Sequence of chain 35.C:
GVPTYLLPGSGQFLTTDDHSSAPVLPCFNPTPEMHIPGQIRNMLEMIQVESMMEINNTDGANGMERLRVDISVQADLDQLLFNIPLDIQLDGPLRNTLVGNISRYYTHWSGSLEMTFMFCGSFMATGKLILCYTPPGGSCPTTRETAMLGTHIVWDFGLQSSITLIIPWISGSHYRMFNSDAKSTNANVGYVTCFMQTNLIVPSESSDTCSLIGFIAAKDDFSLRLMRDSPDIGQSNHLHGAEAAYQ

Sequence of chain 35.A:
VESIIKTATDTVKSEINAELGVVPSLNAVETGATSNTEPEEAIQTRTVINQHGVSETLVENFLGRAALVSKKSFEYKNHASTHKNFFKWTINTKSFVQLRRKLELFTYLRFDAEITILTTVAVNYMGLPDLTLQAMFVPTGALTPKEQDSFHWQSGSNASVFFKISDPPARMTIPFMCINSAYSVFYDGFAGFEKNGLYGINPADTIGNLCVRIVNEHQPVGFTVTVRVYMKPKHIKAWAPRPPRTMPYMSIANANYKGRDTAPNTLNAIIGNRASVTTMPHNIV

Binding-site contacts:
Ligand atom C6 contacts residue ASP91 of chain 35.C at 3.8 Å.
Ligand atom C11 contacts residue ILE233 of chain 35.C at 3.8 Å (hydrophobic).
Ligand atom O4 contacts residue ARG95 of chain 35.C at 3.6 Å (salt-bridge).
Ligand atom O4 contacts residue ASN275 of chain 35.A at 3.0 Å (h-bond).
Ligand atom C4 contacts residue ASN275 of chain 35.A at 3.8 Å.
Ligand atom O3 contacts residue ASP91 of chain 35.C at 4.0 Å.
Ligand atom C5 contacts residue ASN275 of chain 35.A at 3.6 Å.
Ligand atom O7 contacts residue PRO274 of chain 35.A at 3.4 Å.
Ligand atom O1B contacts residue ARG104 of chain 35.C at 2.8 Å (salt-bridge).
Ligand atom C4 contacts residue ASP91 of chain 35.C at 3.2 Å.
Ligand atom N5 contacts residue ASP232 of chain 35.C at 4.1 Å.
Ligand atom O10 contacts residue ARG270 of chain 35.A at 3.3 Å.
Ligand atom C11 contacts residue PRO231 of chain 35.C at 3.7 Å (hydrophobic).
Ligand atom O4 contacts residue ASP91 of chain 35.C at 2.7 Å (salt-bridge).
Ligand atom C3 contacts residue ARG104 of chain 35.C at 3.8 Å.
Ligand atom C1 contacts residue ARG104 of chain 35.C at 3.6 Å.
Ligand atom C3 contacts residue ARG95 of chain 35.C at 3.9 Å.
Ligand atom O4 contacts residue ASP232 of chain 35.C at 2.7 Å (salt-bridge).
Ligand atom C10 contacts residue PRO231 of chain 35.C at 3.8 Å (hydrophobic).
Ligand atom O10 contacts residue ASN275 of chain 35.A at 2.9 Å (h-bond).
Ligand atom C10 contacts residue ASN275 of chain 35.A at 3.3 Å.
Ligand atom C5 contacts residue PRO274 of chain 35.A at 4.0 Å (hydrophobic).
Ligand atom C5 contacts residue PRO231 of chain 35.C at 3.7 Å (hydrophobic).
Ligand atom C11 contacts residue GLY234 of chain 35.C at 3.8 Å.
Ligand atom C4 contacts residue ARG104 of chain 35.C at 3.9 Å.
Ligand atom O4 contacts residue PRO231 of chain 35.C at 3.8 Å.
Ligand atom O7 contacts residue ARG270 of chain 35.A at 3.8 Å.
Ligand atom O6 contacts residue ASP91 of chain 35.C at 3.1 Å.
Ligand atom C3 contacts residue ASP232 of chain 35.C at 4.0 Å.
Ligand atom O3 contacts residue GLY282 of chain 35.A at 3.4 Å.
Ligand atom O3 contacts residue PRO274 of chain 35.A at 3.8 Å.
Ligand atom O6 contacts residue PRO274 of chain 35.A at 3.7 Å.
Ligand atom C4 contacts residue ASP232 of chain 35.C at 3.5 Å.
Ligand atom C11 contacts residue ASP232 of chain 35.C at 3.8 Å.
Ligand atom C3 contacts residue PRO274 of chain 35.A at 4.1 Å (hydrophobic).
Ligand atom C3 contacts residue PRO274 of chain 35.A at 3.8 Å (hydrophobic).
Ligand atom N5 contacts residue PRO231 of chain 35.C at 2.9 Å (h-bond).
Ligand atom C4 contacts residue PRO231 of chain 35.C at 3.5 Å (hydrophobic).
Ligand atom C4 contacts residue PRO274 of chain 35.A at 4.0 Å (hydrophobic).
Ligand atom N5 contacts residue ASN275 of chain 35.A at 3.6 Å (h-bond).

A protein and the small-molecule ligand that binds it are described below.
Small molecule (SMILES): CC(=O)N[C@H]1[C@H]([C@H](O)[C@H](O)CO)O[C@@](OC[C@H]2O[C@@H](O[C@H]3[C@H](O)[C@@H](O)[C@H](O)O[C@@H]3CO)[C@H](O)[C@@H](O)[C@H]2O)(C(=O)O)C[C@@H]1O